Binding-site contacts:
Ligand atom CA3 contacts residue TYR35 of chain 1.A at 3.4 Å (hydrophobic).
Ligand atom CD2 contacts residue ILE84 of chain 1.A at 3.9 Å (hydrophobic).
Ligand atom CB3 contacts residue ALA51 of chain 1.A at 3.5 Å (hydrophobic).
Ligand atom CB6 contacts residue LEU171 of chain 1.A at 3.7 Å (hydrophobic).
Ligand atom CD1 contacts residue LYS53 of chain 1.A at 3.6 Å.
Ligand atom CD5 contacts residue LYS53 of chain 1.A at 3.7 Å.
Ligand atom CB2 contacts residue MET109 of chain 1.A at 3.5 Å (hydrophobic).
Ligand atom CA5 contacts residue TYR35 of chain 1.A at 3.9 Å (hydrophobic).
Ligand atom CA5 contacts residue LYS53 of chain 1.A at 3.6 Å.
Ligand atom NB1 contacts residue MET109 of chain 1.A at 2.8 Å (h-bond).
Ligand atom CB6 contacts residue MET109 of chain 1.A at 3.4 Å (hydrophobic).
Ligand atom CD5 contacts residue ALA51 of chain 1.A at 3.9 Å (hydrophobic).
Ligand atom CD3 contacts residue THR106 of chain 1.A at 3.6 Å.
Ligand atom CD4 contacts residue THR106 of chain 1.A at 3.6 Å.
Ligand atom CC5 contacts residue PHE169 of chain 1.A at 3.4 Å (hydrophobic).
Ligand atom NC1 contacts residue PHE169 of chain 1.A at 3.1 Å.
Ligand atom NB1 contacts residue ALA51 of chain 1.A at 3.4 Å.
Ligand atom CD4 contacts residue LYS53 of chain 1.A at 3.8 Å.
Ligand atom NB1 contacts residue LEU108 of chain 1.A at 3.7 Å.
Ligand atom CA5 contacts residue PHE169 of chain 1.A at 3.9 Å (hydrophobic).
Ligand atom CA4 contacts residue TYR35 of chain 1.A at 3.7 Å (hydrophobic).
Ligand atom CD3 contacts residue LEU104 of chain 1.A at 3.6 Å (hydrophobic).
Ligand atom CA2 contacts residue TYR35 of chain 1.A at 3.7 Å (hydrophobic).
Ligand atom CB2 contacts residue HIS107 of chain 1.A at 3.3 Å.
Ligand atom CD4 contacts residue LEU104 of chain 1.A at 3.3 Å (hydrophobic).
Ligand atom CD4 contacts residue ALA51 of chain 1.A at 3.6 Å (hydrophobic).
Ligand atom NC3 contacts residue LYS53 of chain 1.A at 3.2 Å (salt-bridge).
Ligand atom NC3 contacts residue PHE169 of chain 1.A at 3.7 Å.
Ligand atom FD3 contacts residue THR106 of chain 1.A at 3.6 Å.
Ligand atom CC4 contacts residue PHE169 of chain 1.A at 3.5 Å (hydrophobic).
Ligand atom CD6 contacts residue LYS53 of chain 1.A at 3.8 Å.
Ligand atom CB5 contacts residue LEU171 of chain 1.A at 3.5 Å (hydrophobic).
Ligand atom FD3 contacts residue VAL105 of chain 1.A at 3.2 Å.
Ligand atom CC2 contacts residue PHE169 of chain 1.A at 3.3 Å (hydrophobic).
Ligand atom CA2 contacts residue GLY170 of chain 1.A at 3.8 Å.
Ligand atom CA6 contacts residue PHE169 of chain 1.A at 3.5 Å (hydrophobic).
Ligand atom S1 contacts residue TYR35 of chain 1.A at 3.5 Å.
Ligand atom FD3 contacts residue LEU104 of chain 1.A at 3.1 Å.
Ligand atom CA1 contacts residue PHE169 of chain 1.A at 3.7 Å (hydrophobic).
Ligand atom CB2 contacts residue ALA51 of chain 1.A at 3.2 Å (hydrophobic).

Sequence of chain 1.A:
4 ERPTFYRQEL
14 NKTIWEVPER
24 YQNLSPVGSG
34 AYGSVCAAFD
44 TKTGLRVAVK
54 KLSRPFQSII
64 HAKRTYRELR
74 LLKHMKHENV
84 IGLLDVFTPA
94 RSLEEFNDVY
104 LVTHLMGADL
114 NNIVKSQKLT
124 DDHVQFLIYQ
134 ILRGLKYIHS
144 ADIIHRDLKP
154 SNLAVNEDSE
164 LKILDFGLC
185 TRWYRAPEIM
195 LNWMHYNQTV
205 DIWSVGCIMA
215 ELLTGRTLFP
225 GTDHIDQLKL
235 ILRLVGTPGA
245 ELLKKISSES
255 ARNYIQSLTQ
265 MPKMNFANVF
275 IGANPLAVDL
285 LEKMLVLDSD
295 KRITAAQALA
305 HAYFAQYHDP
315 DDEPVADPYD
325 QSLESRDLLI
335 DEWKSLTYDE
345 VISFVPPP

A protein and the small-molecule ligand that binds it are described below.
Small molecule (SMILES): C[S@](=O)c1ccc(-c2nc(-c3ccc(F)cc3)c(-c3ccncc3)[nH]2)cc1